This protein binds this small molecule.
Small molecule (SMILES): COc1ccc(-n2ncc(C(=O)NCCCS)c2C(F)(F)F)cc1

Sequence of chain 1.A:
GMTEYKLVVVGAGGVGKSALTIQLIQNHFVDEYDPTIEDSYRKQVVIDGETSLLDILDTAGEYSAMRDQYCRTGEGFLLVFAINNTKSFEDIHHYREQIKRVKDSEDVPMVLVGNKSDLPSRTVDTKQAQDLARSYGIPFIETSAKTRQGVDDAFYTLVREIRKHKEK

Binding-site contacts:
Ligand atom N03 contacts residue TYR97 of chain 1.A at 4.0 Å.
Ligand atom C13 contacts residue HIS96 of chain 1.A at 3.4 Å.
Ligand atom O12 contacts residue HIS96 of chain 1.A at 3.3 Å.
Ligand atom C21 contacts residue CYS73 of chain 1.A at 3.8 Å (hydrophobic).
Ligand atom S24 contacts residue ILE101 of chain 1.A at 4.1 Å.
Ligand atom C14 contacts residue TYR97 of chain 1.A at 3.8 Å (hydrophobic).
Ligand atom C11 contacts residue TYR97 of chain 1.A at 4.0 Å (hydrophobic).
Ligand atom N20 contacts residue ARG69 of chain 1.A at 3.2 Å (salt-bridge).
Ligand atom F16 contacts residue TYR97 of chain 1.A at 3.4 Å.
Ligand atom C07 contacts residue HIS96 of chain 1.A at 4.1 Å.
Ligand atom C02 contacts residue TYR97 of chain 1.A at 3.7 Å (hydrophobic).
Ligand atom F17 contacts residue HIS96 of chain 1.A at 3.6 Å.
Ligand atom C21 contacts residue ARG69 of chain 1.A at 3.5 Å.
Ligand atom F15 contacts residue HIS96 of chain 1.A at 3.1 Å.
Ligand atom C08 contacts residue HIS96 of chain 1.A at 3.8 Å.
Ligand atom C10 contacts residue HIS96 of chain 1.A at 4.0 Å.
Ligand atom N20 contacts residue TYR97 of chain 1.A at 3.9 Å.
Ligand atom C22 contacts residue CYS73 of chain 1.A at 3.8 Å (hydrophobic).
Ligand atom O19 contacts residue GLN100 of chain 1.A at 3.5 Å.
Ligand atom C05 contacts residue TYR97 of chain 1.A at 4.2 Å (hydrophobic).
Ligand atom C01 contacts residue TYR97 of chain 1.A at 3.8 Å (hydrophobic).
Ligand atom F16 contacts residue GLN100 of chain 1.A at 3.2 Å.
Ligand atom C18 contacts residue TYR97 of chain 1.A at 4.2 Å (hydrophobic).
Ligand atom C09 contacts residue HIS96 of chain 1.A at 3.6 Å.
Ligand atom C23 contacts residue ILE101 of chain 1.A at 3.9 Å (hydrophobic).
Ligand atom C05 contacts residue ARG69 of chain 1.A at 3.7 Å.
Ligand atom F15 contacts residue TYR97 of chain 1.A at 3.2 Å.
Ligand atom C22 contacts residue TYR97 of chain 1.A at 4.4 Å (hydrophobic).
Ligand atom F16 contacts residue HIS96 of chain 1.A at 3.7 Å.
Ligand atom S24 contacts residue PHE79 of chain 1.A at 3.8 Å.
Ligand atom C23 contacts residue CYS73 of chain 1.A at 3.0 Å (hydrophobic).
Ligand atom S24 contacts residue CYS73 of chain 1.A at 2.1 Å (h-bond).
Ligand atom C18 contacts residue ARG69 of chain 1.A at 4.0 Å.
Ligand atom C14 contacts residue GLN100 of chain 1.A at 3.9 Å.
Ligand atom C14 contacts residue HIS96 of chain 1.A at 3.7 Å.
Ligand atom C01 contacts residue ARG69 of chain 1.A at 4.2 Å.
Ligand atom N04 contacts residue TYR97 of chain 1.A at 4.3 Å.
Ligand atom F17 contacts residue GLN100 of chain 1.A at 3.4 Å.
Ligand atom C23 contacts residue GLN100 of chain 1.A at 4.2 Å.
Ligand atom C13 contacts residue ASP93 of chain 1.A at 4.3 Å.